A protein and the small-molecule ligand that binds it are described below.
Small molecule (SMILES): O=P(O)(O)OC[C@H]1O[C@H](O)[C@H](O)[C@@H](O)[C@@H]1O

Sequence of chain 1.C:
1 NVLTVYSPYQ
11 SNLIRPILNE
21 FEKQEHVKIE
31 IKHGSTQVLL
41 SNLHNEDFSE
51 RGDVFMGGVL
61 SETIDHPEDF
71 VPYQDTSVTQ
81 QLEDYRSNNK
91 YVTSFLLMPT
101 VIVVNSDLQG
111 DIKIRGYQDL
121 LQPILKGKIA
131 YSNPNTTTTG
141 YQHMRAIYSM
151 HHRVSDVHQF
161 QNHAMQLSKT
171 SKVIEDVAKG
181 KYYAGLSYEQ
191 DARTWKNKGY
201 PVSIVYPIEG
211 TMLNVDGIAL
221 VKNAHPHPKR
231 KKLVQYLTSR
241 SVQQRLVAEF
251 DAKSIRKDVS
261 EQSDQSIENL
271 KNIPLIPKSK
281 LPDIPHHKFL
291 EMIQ

Binding-site contacts:
Ligand atom O2 contacts residue MET98 of chain 1.C at 3.4 Å.
Ligand atom O2P contacts residue THR137 of chain 1.C at 3.5 Å.
Ligand atom C2 contacts residue ASP216 of chain 1.C at 3.6 Å.
Ligand atom O3 contacts residue GLY58 of chain 1.C at 2.9 Å (h-bond).
Ligand atom C2 contacts residue ASN214 of chain 1.C at 3.8 Å.
Ligand atom C6 contacts residue PRO8 of chain 1.C at 3.5 Å (hydrophobic).
Ligand atom P contacts residue THR138 of chain 1.C at 3.7 Å.
Ligand atom C5 contacts residue TYR188 of chain 1.C at 3.5 Å (hydrophobic).
Ligand atom O6 contacts residue PRO8 of chain 1.C at 3.3 Å.
Ligand atom O3 contacts residue GLY57 of chain 1.C at 3.7 Å.
Ligand atom O2P contacts residue THR138 of chain 1.C at 3.4 Å (h-bond).
Ligand atom C1 contacts residue THR139 of chain 1.C at 3.2 Å.
Ligand atom C1 contacts residue THR138 of chain 1.C at 3.5 Å.
Ligand atom C6 contacts residue TYR188 of chain 1.C at 3.9 Å (hydrophobic).
Ligand atom C2 contacts residue THR138 of chain 1.C at 3.9 Å.
Ligand atom O1 contacts residue THR139 of chain 1.C at 3.0 Å (h-bond).
Ligand atom O6 contacts residue THR36 of chain 1.C at 3.5 Å (h-bond).
Ligand atom O2 contacts residue ASP216 of chain 1.C at 3.0 Å (salt-bridge).
Ligand atom C3 contacts residue GLY58 of chain 1.C at 3.9 Å.
Ligand atom O3P contacts residue THR36 of chain 1.C at 2.7 Å (h-bond).
Ligand atom P contacts residue THR36 of chain 1.C at 3.7 Å.
Ligand atom O1P contacts residue SER35 of chain 1.C at 3.8 Å.
Ligand atom C1 contacts residue ASN214 of chain 1.C at 3.6 Å.
Ligand atom O5 contacts residue THR139 of chain 1.C at 2.7 Å (h-bond).
Ligand atom C3 contacts residue TYR9 of chain 1.C at 3.8 Å (hydrophobic).
Ligand atom O4 contacts residue TYR9 of chain 1.C at 3.2 Å.
Ligand atom O4 contacts residue PRO8 of chain 1.C at 3.4 Å.
Ligand atom O3P contacts residue THR138 of chain 1.C at 2.7 Å (h-bond).
Ligand atom O2P contacts residue THR139 of chain 1.C at 2.8 Å (h-bond).
Ligand atom O3 contacts residue ASP216 of chain 1.C at 2.6 Å (salt-bridge).
Ligand atom O3P contacts residue THR137 of chain 1.C at 3.2 Å.
Ligand atom C3 contacts residue ASP216 of chain 1.C at 3.6 Å.
Ligand atom O2P contacts residue THR170 of chain 1.C at 2.7 Å (h-bond).
Ligand atom O1 contacts residue TYR188 of chain 1.C at 3.6 Å.
Ligand atom O1P contacts residue THR170 of chain 1.C at 3.3 Å (h-bond).
Ligand atom O1 contacts residue ASN214 of chain 1.C at 2.9 Å (h-bond).
Ligand atom O3 contacts residue TYR9 of chain 1.C at 3.1 Å.
Ligand atom P contacts residue THR170 of chain 1.C at 3.6 Å.
Ligand atom O2 contacts residue ASN214 of chain 1.C at 3.1 Å (h-bond).
Ligand atom O5 contacts residue TYR188 of chain 1.C at 3.6 Å.